Sequence of chain 1.D:
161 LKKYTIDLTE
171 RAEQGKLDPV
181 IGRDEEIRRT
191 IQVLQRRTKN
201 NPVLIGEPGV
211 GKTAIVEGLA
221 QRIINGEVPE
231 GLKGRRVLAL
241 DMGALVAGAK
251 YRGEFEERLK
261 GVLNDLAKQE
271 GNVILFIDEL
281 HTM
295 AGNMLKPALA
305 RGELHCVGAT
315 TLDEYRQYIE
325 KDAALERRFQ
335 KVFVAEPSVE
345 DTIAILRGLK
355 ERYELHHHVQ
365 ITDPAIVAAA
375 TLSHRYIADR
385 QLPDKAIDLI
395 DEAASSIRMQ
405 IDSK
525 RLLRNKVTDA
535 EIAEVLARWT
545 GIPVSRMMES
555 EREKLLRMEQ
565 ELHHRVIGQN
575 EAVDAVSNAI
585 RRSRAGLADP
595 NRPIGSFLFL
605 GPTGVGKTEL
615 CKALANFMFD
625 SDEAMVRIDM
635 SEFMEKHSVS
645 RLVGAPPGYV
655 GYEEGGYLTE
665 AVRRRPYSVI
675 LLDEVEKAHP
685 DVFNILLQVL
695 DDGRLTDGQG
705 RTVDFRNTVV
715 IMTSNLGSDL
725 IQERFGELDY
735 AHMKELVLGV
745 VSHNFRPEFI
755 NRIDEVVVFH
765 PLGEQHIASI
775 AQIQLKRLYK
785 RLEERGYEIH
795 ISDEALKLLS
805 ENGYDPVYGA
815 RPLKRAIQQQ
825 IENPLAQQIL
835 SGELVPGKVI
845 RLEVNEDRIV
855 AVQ

Binding-site contacts:
Ligand atom O2B contacts residue GLY608 of chain 1.D at 3.0 Å (h-bond).
Ligand atom PA contacts residue THR612 of chain 1.D at 3.5 Å.
Ligand atom O5' contacts residue ARG815 of chain 1.D at 3.3 Å (salt-bridge).
Ligand atom N6 contacts residue ILE571 of chain 1.D at 2.6 Å (h-bond).
Ligand atom C3' contacts residue GLU613 of chain 1.D at 3.5 Å.
Ligand atom O2B contacts residue LYS611 of chain 1.D at 3.4 Å (salt-bridge).
Ligand atom N1 contacts residue VAL570 of chain 1.D at 3.5 Å.
Ligand atom C2' contacts residue GLU613 of chain 1.D at 3.4 Å.
Ligand atom O3G contacts residue LYS611 of chain 1.D at 3.1 Å (salt-bridge).
Ligand atom PA contacts residue ARG815 of chain 1.D at 3.5 Å.
Ligand atom S1G contacts residue ARG756 of chain 1.A at 3.2 Å (salt-bridge).
Ligand atom O1A contacts residue LYS611 of chain 1.D at 3.4 Å (salt-bridge).
Ligand atom PG contacts residue ARG756 of chain 1.A at 3.4 Å.
Ligand atom O1B contacts residue LYS611 of chain 1.D at 3.1 Å (salt-bridge).
Ligand atom N7 contacts residue GLY608 of chain 1.D at 3.2 Å (h-bond).
Ligand atom O1A contacts residue GLY610 of chain 1.D at 3.1 Å (h-bond).
Ligand atom O2B contacts residue VAL609 of chain 1.D at 2.8 Å (h-bond).
Ligand atom C2 contacts residue ARG569 of chain 1.D at 3.1 Å.
Ligand atom N6 contacts residue VAL609 of chain 1.D at 3.1 Å (h-bond).
Ligand atom C8 contacts residue GLY608 of chain 1.D at 3.1 Å.
Ligand atom O2B contacts residue GLY610 of chain 1.D at 2.9 Å (h-bond).
Ligand atom O2G contacts residue ARG815 of chain 1.D at 3.1 Å (salt-bridge).
Ligand atom PB contacts residue LYS611 of chain 1.D at 3.3 Å.
Ligand atom N7 contacts residue VAL609 of chain 1.D at 3.1 Å.
Ligand atom N6 contacts residue GLN573 of chain 1.D at 3.4 Å (h-bond).
Ligand atom O1B contacts residue THR612 of chain 1.D at 3.0 Å (h-bond).
Ligand atom S1G contacts residue GLU678 of chain 1.D at 3.5 Å (salt-bridge).
Ligand atom C6 contacts residue ILE571 of chain 1.D at 3.5 Å (hydrophobic).
Ligand atom O2G contacts residue ARG756 of chain 1.A at 2.4 Å (salt-bridge).
Ligand atom O3A contacts residue ARG815 of chain 1.D at 3.0 Å (salt-bridge).
Ligand atom O2A contacts residue THR612 of chain 1.D at 2.4 Å (h-bond).
Ligand atom N3 contacts residue ILE774 of chain 1.D at 3.4 Å.
Ligand atom PG contacts residue LYS611 of chain 1.D at 3.4 Å.
Ligand atom O3' contacts residue LYS818 of chain 1.D at 2.8 Å (salt-bridge).
Ligand atom O3G contacts residue GLU678 of chain 1.D at 3.1 Å (salt-bridge).
Ligand atom O2' contacts residue GLN778 of chain 1.D at 2.8 Å (h-bond).
Ligand atom O3B contacts residue GLY608 of chain 1.D at 3.3 Å (h-bond).
Ligand atom N1 contacts residue ILE571 of chain 1.D at 3.0 Å (h-bond).
Ligand atom N7 contacts residue GLY610 of chain 1.D at 3.1 Å (h-bond).
Ligand atom O3B contacts residue LYS611 of chain 1.D at 2.5 Å (salt-bridge).

This small molecule binds to this protein.
Small molecule (SMILES): Nc1ncnc2c1ncn2[C@@H]1O[C@H](COP(=O)(O)OP(=O)(O)OP(O)(O)=S)[C@@H](O)[C@H]1O

Sequence of chain 1.A:
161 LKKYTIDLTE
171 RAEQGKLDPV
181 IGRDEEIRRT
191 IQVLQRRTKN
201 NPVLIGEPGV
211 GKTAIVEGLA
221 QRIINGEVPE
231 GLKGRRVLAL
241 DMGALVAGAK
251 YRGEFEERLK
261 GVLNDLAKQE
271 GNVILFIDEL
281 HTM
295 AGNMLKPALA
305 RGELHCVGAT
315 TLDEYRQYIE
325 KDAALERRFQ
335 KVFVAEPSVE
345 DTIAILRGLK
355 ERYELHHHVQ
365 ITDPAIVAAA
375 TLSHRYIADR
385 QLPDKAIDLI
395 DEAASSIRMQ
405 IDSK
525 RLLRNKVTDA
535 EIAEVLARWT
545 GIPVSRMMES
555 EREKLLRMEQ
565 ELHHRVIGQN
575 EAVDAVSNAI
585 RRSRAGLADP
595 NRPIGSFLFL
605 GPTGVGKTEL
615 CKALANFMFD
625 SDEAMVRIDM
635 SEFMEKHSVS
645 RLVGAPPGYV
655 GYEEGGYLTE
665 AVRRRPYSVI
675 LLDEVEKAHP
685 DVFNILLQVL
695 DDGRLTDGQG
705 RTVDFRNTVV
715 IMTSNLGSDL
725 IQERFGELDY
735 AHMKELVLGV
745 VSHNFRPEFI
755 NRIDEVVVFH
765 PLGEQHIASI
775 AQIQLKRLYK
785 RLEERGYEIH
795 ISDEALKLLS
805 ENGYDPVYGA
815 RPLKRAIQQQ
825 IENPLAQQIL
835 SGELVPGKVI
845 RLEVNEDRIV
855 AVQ